Binding-site contacts:
Ligand atom C14 contacts residue LEU263 of chain 1.A at 3.6 Å (hydrophobic).
Ligand atom CL contacts residue PHE316 of chain 1.A at 4.0 Å.
Ligand atom C8 contacts residue LEU263 of chain 1.A at 3.8 Å (hydrophobic).
Ligand atom C12 contacts residue ILE280 of chain 1.A at 3.9 Å (hydrophobic).
Ligand atom C14 contacts residue ILE280 of chain 1.A at 3.9 Å (hydrophobic).
Ligand atom F contacts residue ASP262 of chain 1.A at 3.6 Å.
Ligand atom N1 contacts residue GLN313 of chain 1.A at 3.3 Å (h-bond).
Ligand atom C3 contacts residue PHE316 of chain 1.A at 3.7 Å (hydrophobic).
Ligand atom C2 contacts residue PHE316 of chain 1.A at 3.5 Å (hydrophobic).
Ligand atom C9 contacts residue LEU263 of chain 1.A at 3.8 Å (hydrophobic).
Ligand atom C1 contacts residue PHE316 of chain 1.A at 3.5 Å (hydrophobic).
Ligand atom C13 contacts residue HIS110 of chain 1.A at 3.9 Å.
Ligand atom F1 contacts residue THR222 of chain 1.A at 3.4 Å.
Ligand atom N3 contacts residue PHE316 of chain 1.A at 3.8 Å.
Ligand atom C7 contacts residue LEU263 of chain 1.A at 4.0 Å (hydrophobic).
Ligand atom F1 contacts residue THR259 of chain 1.A at 3.9 Å.
Ligand atom F2 contacts residue ILE324 of chain 1.A at 3.8 Å.
Ligand atom N4 contacts residue GLN266 of chain 1.A at 3.9 Å.
Ligand atom C12 contacts residue HIS110 of chain 1.A at 3.6 Å.
Ligand atom C10 contacts residue PHE316 of chain 1.A at 3.9 Å (hydrophobic).
Ligand atom C14 contacts residue PHE316 of chain 1.A at 3.7 Å (hydrophobic).
Ligand atom CL contacts residue GLN313 of chain 1.A at 3.3 Å.
Ligand atom F2 contacts residue LEU263 of chain 1.A at 3.5 Å.
Ligand atom N3 contacts residue LEU263 of chain 1.A at 3.9 Å.
Ligand atom C contacts residue GLN313 of chain 1.A at 3.8 Å.
Ligand atom C7 contacts residue THR222 of chain 1.A at 3.9 Å.
Ligand atom N contacts residue PHE284 of chain 1.A at 3.7 Å.
Ligand atom C contacts residue PHE316 of chain 1.A at 3.6 Å (hydrophobic).
Ligand atom CL contacts residue TYR281 of chain 1.A at 3.3 Å.
Ligand atom N contacts residue PHE316 of chain 1.A at 3.8 Å.
Ligand atom F2 contacts residue LEU224 of chain 1.A at 4.0 Å.
Ligand atom F2 contacts residue THR259 of chain 1.A at 3.9 Å.
Ligand atom F2 contacts residue ILE320 of chain 1.A at 4.0 Å.
Ligand atom F1 contacts residue ASP223 of chain 1.A at 4.0 Å.
Ligand atom F1 contacts residue LEU224 of chain 1.A at 3.5 Å.
Ligand atom N1 contacts residue PHE316 of chain 1.A at 3.7 Å.
Ligand atom C7 contacts residue ASP262 of chain 1.A at 3.5 Å.
Ligand atom C2 contacts residue ILE280 of chain 1.A at 3.9 Å (hydrophobic).
Ligand atom F contacts residue THR259 of chain 1.A at 3.5 Å.
Ligand atom N4 contacts residue PHE316 of chain 1.A at 3.5 Å.

The small molecule below binds the protein below.
Small molecule (SMILES): FC(F)(F)c1ccc(C2(Nc3nc(Cl)nc4[nH]ncc34)CC2)cc1

Sequence of chain 1.A:
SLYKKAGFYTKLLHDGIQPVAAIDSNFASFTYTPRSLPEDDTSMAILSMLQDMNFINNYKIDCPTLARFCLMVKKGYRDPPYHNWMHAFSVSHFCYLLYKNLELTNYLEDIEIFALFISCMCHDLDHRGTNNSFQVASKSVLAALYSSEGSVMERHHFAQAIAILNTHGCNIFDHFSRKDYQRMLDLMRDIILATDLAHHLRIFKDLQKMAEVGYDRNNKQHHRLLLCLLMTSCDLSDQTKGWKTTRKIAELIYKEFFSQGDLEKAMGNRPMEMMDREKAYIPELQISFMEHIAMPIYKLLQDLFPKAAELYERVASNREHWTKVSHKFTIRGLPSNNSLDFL